Sequence of chain 1.B:
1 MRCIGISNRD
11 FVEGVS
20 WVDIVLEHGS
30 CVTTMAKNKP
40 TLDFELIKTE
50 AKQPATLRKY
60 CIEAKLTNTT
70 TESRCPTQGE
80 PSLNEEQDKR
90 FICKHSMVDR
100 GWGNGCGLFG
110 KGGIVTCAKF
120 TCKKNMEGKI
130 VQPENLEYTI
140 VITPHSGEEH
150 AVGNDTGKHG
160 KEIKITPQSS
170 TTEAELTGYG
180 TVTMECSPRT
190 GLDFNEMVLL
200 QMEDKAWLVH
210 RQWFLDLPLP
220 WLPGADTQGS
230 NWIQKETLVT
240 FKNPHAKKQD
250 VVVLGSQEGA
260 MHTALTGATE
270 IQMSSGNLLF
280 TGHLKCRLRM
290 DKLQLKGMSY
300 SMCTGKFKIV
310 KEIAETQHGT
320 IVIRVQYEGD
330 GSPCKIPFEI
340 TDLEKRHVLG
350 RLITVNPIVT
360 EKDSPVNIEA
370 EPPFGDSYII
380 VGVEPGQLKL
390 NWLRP

Binding-site contacts:
Ligand atom O6 contacts residue GLY156 of chain 1.B at 3.8 Å.
Ligand atom C3 contacts residue HIS158 of chain 1.B at 4.1 Å.
Ligand atom C3 contacts residue GLU147 of chain 1.B at 4.3 Å.
Ligand atom O3 contacts residue HIS149 of chain 1.B at 3.5 Å.
Ligand atom C5 contacts residue GLY156 of chain 1.B at 4.3 Å.
Ligand atom O3 contacts residue GLU147 of chain 1.B at 3.7 Å.
Ligand atom C4 contacts residue HIS149 of chain 1.B at 4.1 Å.
Ligand atom O5 contacts residue GLY156 of chain 1.B at 3.8 Å.
Ligand atom C4 contacts residue HIS149 of chain 1.B at 4.2 Å.
Ligand atom C5 contacts residue ASN153 of chain 1.B at 3.6 Å.
Ligand atom C2 contacts residue HIS158 of chain 1.B at 3.5 Å.
Ligand atom C1 contacts residue HIS149 of chain 1.B at 4.4 Å.
Ligand atom O4 contacts residue HIS158 of chain 1.B at 4.2 Å.
Ligand atom C4 contacts residue ASN153 of chain 1.B at 4.2 Å.
Ligand atom O7 contacts residue HIS149 of chain 1.B at 3.3 Å (h-bond).
Ligand atom C6 contacts residue HIS149 of chain 1.B at 3.6 Å.
Ligand atom O3 contacts residue HIS158 of chain 1.B at 3.6 Å.
Ligand atom O4 contacts residue GLU147 of chain 1.B at 2.6 Å (salt-bridge).
Ligand atom O2 contacts residue LYS157 of chain 1.B at 4.2 Å.
Ligand atom C1 contacts residue HIS149 of chain 1.B at 4.2 Å.
Ligand atom O4 contacts residue HIS149 of chain 1.B at 3.0 Å (h-bond).
Ligand atom O6 contacts residue HIS149 of chain 1.B at 2.9 Å (h-bond).
Ligand atom C1 contacts residue HIS158 of chain 1.B at 4.0 Å.
Ligand atom C6 contacts residue GLY156 of chain 1.B at 4.2 Å.
Ligand atom C1 contacts residue ASN153 of chain 1.B at 1.4 Å.
Ligand atom O5 contacts residue ASN153 of chain 1.B at 2.3 Å (h-bond).
Ligand atom O5 contacts residue HIS158 of chain 1.B at 3.9 Å.
Ligand atom C6 contacts residue HIS149 of chain 1.B at 4.1 Å.
Ligand atom O6 contacts residue HIS158 of chain 1.B at 3.9 Å.
Ligand atom C2 contacts residue ASN153 of chain 1.B at 2.5 Å.
Ligand atom O5 contacts residue HIS149 of chain 1.B at 3.8 Å.
Ligand atom C3 contacts residue ASN153 of chain 1.B at 3.8 Å.
Ligand atom C5 contacts residue HIS149 of chain 1.B at 4.3 Å.
Ligand atom C2 contacts residue HIS149 of chain 1.B at 4.0 Å.
Ligand atom N2 contacts residue ASN153 of chain 1.B at 3.0 Å (h-bond).
Ligand atom C5 contacts residue HIS149 of chain 1.B at 4.3 Å.
Ligand atom O7 contacts residue ASN153 of chain 1.B at 2.8 Å (h-bond).
Ligand atom C3 contacts residue HIS149 of chain 1.B at 4.1 Å.
Ligand atom C7 contacts residue ASN153 of chain 1.B at 3.2 Å.
Ligand atom C4 contacts residue GLU147 of chain 1.B at 3.9 Å.

This small molecule binds to this protein.
Small molecule (SMILES): CC(=O)N[C@H]1[C@H](O[C@H]2[C@H](O)[C@@H](NC(C)=O)CO[C@@H]2CO[C@@H]2O[C@@H](C)[C@@H](O)[C@@H](O)[C@@H]2O)O[C@H](CO)[C@@H](O[C@@H]2O[C@H](CO[C@H]3O[C@H](CO)[C@@H](O)[C@H](O)[C@@H]3O)[C@@H](O)[C@H](O[C@H]3O[C@H](CO)[C@@H](O)[C@H](O)[C@@H]3O)[C@@H]2O)[C@@H]1O